The small molecule below binds the protein below.
Small molecule (SMILES): O=C1O[C@H]([C@H](O)CO)C(O)=C1O

Binding-site contacts:
Ligand atom O6 contacts residue GLY88 of chain 1.A at 3.5 Å.
Ligand atom C4 contacts residue ALA66 of chain 1.A at 3.9 Å (hydrophobic).
Ligand atom C4 contacts residue GLY88 of chain 1.A at 4.5 Å.
Ligand atom C4 contacts residue GLU63 of chain 1.A at 4.1 Å.
Ligand atom O1 contacts residue ARG336 of chain 1.A at 2.9 Å (salt-bridge).
Ligand atom C3 contacts residue ALA66 of chain 1.A at 3.9 Å (hydrophobic).
Ligand atom C6 contacts residue VAL87 of chain 1.A at 4.4 Å (hydrophobic).
Ligand atom C1 contacts residue ARG336 of chain 1.A at 3.5 Å.
Ligand atom C3 contacts residue LYS69 of chain 1.A at 4.1 Å.
Ligand atom O2 contacts residue PRO65 of chain 1.A at 3.9 Å.
Ligand atom C3 contacts residue PRO65 of chain 1.A at 3.6 Å (hydrophobic).
Ligand atom C4 contacts residue PRO65 of chain 1.A at 3.9 Å (hydrophobic).
Ligand atom O4 contacts residue GLU63 of chain 1.A at 3.7 Å.
Ligand atom O3 contacts residue PRO65 of chain 1.A at 3.8 Å.
Ligand atom O1 contacts residue PHE365 of chain 1.A at 4.0 Å.
Ligand atom C6 contacts residue GLU63 of chain 1.A at 3.9 Å.
Ligand atom O3 contacts residue LYS69 of chain 1.A at 3.6 Å.
Ligand atom C2 contacts residue PRO65 of chain 1.A at 3.5 Å (hydrophobic).
Ligand atom O4 contacts residue PRO65 of chain 1.A at 3.7 Å.
Ligand atom C1 contacts residue PRO65 of chain 1.A at 3.6 Å (hydrophobic).
Ligand atom C6 contacts residue PHE83 of chain 1.A at 4.3 Å (hydrophobic).
Ligand atom C6 contacts residue ALA66 of chain 1.A at 4.4 Å (hydrophobic).
Ligand atom O3 contacts residue ARG367 of chain 1.A at 4.0 Å.
Ligand atom O1 contacts residue PRO65 of chain 1.A at 4.1 Å.
Ligand atom O4 contacts residue ARG336 of chain 1.A at 3.5 Å (salt-bridge).
Ligand atom O3 contacts residue ALA66 of chain 1.A at 3.7 Å.
Ligand atom C5 contacts residue GLY88 of chain 1.A at 3.7 Å.
Ligand atom C2 contacts residue ARG367 of chain 1.A at 4.3 Å.
Ligand atom C2 contacts residue PHE365 of chain 1.A at 4.5 Å (hydrophobic).
Ligand atom O1 contacts residue GLY88 of chain 1.A at 3.9 Å.
Ligand atom C3 contacts residue ARG367 of chain 1.A at 4.4 Å.
Ligand atom O4 contacts residue GLY88 of chain 1.A at 3.8 Å.
Ligand atom O2 contacts residue LYS69 of chain 1.A at 3.7 Å.
Ligand atom C1 contacts residue GLY88 of chain 1.A at 4.1 Å.
Ligand atom O6 contacts residue VAL87 of chain 1.A at 3.6 Å.
Ligand atom C6 contacts residue GLY88 of chain 1.A at 3.7 Å.
Ligand atom O2 contacts residue PHE365 of chain 1.A at 3.3 Å.
Ligand atom O2 contacts residue ARG367 of chain 1.A at 3.7 Å.
Ligand atom C2 contacts residue LYS69 of chain 1.A at 4.2 Å.
Ligand atom O1 contacts residue VAL332 of chain 1.A at 4.1 Å.

Sequence of chain 1.A:
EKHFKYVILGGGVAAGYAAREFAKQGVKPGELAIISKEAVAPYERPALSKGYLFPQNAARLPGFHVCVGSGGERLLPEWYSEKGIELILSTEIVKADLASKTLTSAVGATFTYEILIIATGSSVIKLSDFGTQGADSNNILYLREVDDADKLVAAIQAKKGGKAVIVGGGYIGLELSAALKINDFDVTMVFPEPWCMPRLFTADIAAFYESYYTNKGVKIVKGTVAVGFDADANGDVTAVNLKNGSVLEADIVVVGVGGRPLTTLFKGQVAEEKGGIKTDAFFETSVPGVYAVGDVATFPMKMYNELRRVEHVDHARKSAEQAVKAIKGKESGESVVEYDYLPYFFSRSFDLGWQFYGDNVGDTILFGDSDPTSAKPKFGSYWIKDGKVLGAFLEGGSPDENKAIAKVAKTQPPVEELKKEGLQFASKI